Sequence of chain 1.E:
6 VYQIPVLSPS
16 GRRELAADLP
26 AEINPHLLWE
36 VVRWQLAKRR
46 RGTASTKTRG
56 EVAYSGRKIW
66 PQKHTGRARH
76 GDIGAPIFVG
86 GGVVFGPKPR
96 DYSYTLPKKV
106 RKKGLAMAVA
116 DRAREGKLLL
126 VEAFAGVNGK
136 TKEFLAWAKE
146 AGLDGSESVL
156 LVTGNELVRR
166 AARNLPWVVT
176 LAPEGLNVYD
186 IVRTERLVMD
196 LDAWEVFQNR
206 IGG

Binding-site contacts:
Ligand atom O contacts residue THR175 of chain 1.E at 3.9 Å.
Ligand atom NH2 contacts residue ARG164 of chain 1.E at 3.6 Å.
Ligand atom NH1 contacts residue LEU176 of chain 1.E at 4.0 Å.
Ligand atom CZ contacts residue ARG164 of chain 1.E at 4.1 Å.
Ligand atom NH1 contacts residue ARG164 of chain 1.E at 3.5 Å (salt-bridge).
Ligand atom CD contacts residue THR175 of chain 1.E at 4.2 Å.
Ligand atom NH2 contacts residue ALA177 of chain 1.E at 4.4 Å.
Ligand atom OXT contacts residue MG1 of chain 1.XG at 3.7 Å.
Ligand atom NE contacts residue THR175 of chain 1.E at 3.2 Å (h-bond).
Ligand atom CZ contacts residue THR175 of chain 1.E at 3.1 Å.
Ligand atom CZ contacts residue LEU176 of chain 1.E at 4.4 Å (hydrophobic).
Ligand atom NH2 contacts residue THR175 of chain 1.E at 4.1 Å.
Ligand atom NH1 contacts residue THR175 of chain 1.E at 2.4 Å (h-bond).

The small molecule below binds the protein below.
Small molecule (SMILES): NC(=[NH2+])NCCC[C@H](N)C(=O)O